Binding-site contacts:
Ligand atom O5 contacts residue LYS15 of chain 1.A at 3.4 Å.
Ligand atom C2 contacts residue LU21 of chain 2.C at 1.3 Å.
Ligand atom C1 contacts residue THR119 of chain 2.A at 3.5 Å.
Ligand atom O1 contacts residue LU21 of chain 2.C at 2.0 Å (h-bond).
Ligand atom O4 contacts residue LU21 of chain 2.C at 0.6 Å.
Ligand atom C8 contacts residue ALA108 of chain 1.A at 3.2 Å (hydrophobic).
Ligand atom C7 contacts residue LU21 of chain 2.C at 0.5 Å.
Ligand atom C3 contacts residue SER117 of chain 2.A at 3.0 Å.
Ligand atom O5 contacts residue LU21 of chain 2.C at 1.2 Å.
Ligand atom C11 contacts residue LU21 of chain 2.C at 0.4 Å.
Ligand atom O6 contacts residue LYS15 of chain 1.A at 3.4 Å.
Ligand atom C14 contacts residue LU21 of chain 2.C at 0.2 Å.
Ligand atom C1 contacts residue LU21 of chain 2.C at 0.5 Å.
Ligand atom O1 contacts residue THR119 of chain 2.A at 3.2 Å (h-bond).
Ligand atom O6 contacts residue LYS15 of chain 2.A at 3.4 Å.
Ligand atom C5 contacts residue LU21 of chain 2.C at 0.4 Å.
Ligand atom C10 contacts residue LU21 of chain 2.C at 0.4 Å.
Ligand atom O3 contacts residue ALA108 of chain 1.A at 3.6 Å.
Ligand atom C15 contacts residue LU21 of chain 2.C at 0.4 Å.
Ligand atom C13 contacts residue LYS15 of chain 1.A at 3.5 Å.
Ligand atom O6 contacts residue LU21 of chain 2.C at 0.1 Å (h-bond).
Ligand atom O2 contacts residue LU21 of chain 2.C at 0.3 Å.
Ligand atom C13 contacts residue LYS15 of chain 2.A at 3.5 Å.
Ligand atom C3 contacts residue LEU110 of chain 1.A at 3.5 Å (hydrophobic).
Ligand atom C14 contacts residue LYS15 of chain 2.A at 3.4 Å.
Ligand atom C4 contacts residue LU21 of chain 2.C at 0.2 Å.
Ligand atom O1 contacts residue THR118 of chain 2.A at 2.9 Å (h-bond).
Ligand atom O1 contacts residue SER117 of chain 2.A at 2.9 Å (h-bond).
Ligand atom C8 contacts residue LU21 of chain 2.C at 0.6 Å.
Ligand atom O3 contacts residue LU21 of chain 2.C at 0.5 Å.
Ligand atom C9 contacts residue LU21 of chain 2.C at 0.5 Å.
Ligand atom C13 contacts residue LU21 of chain 2.C at 0.1 Å.
Ligand atom C15 contacts residue LEU17 of chain 2.A at 3.6 Å (hydrophobic).
Ligand atom C3 contacts residue LU21 of chain 2.C at 0.3 Å.
Ligand atom C6 contacts residue LU21 of chain 2.C at 0.5 Å.
Ligand atom C12 contacts residue LU21 of chain 2.C at 0.2 Å.
Ligand atom O3 contacts residue THR119 of chain 1.A at 3.4 Å.
Ligand atom C2 contacts residue SER117 of chain 2.A at 3.4 Å.
Ligand atom C12 contacts residue LYS15 of chain 1.A at 3.5 Å.
Ligand atom O2 contacts residue SER117 of chain 1.A at 2.9 Å (h-bond).

A protein and the small-molecule ligand that binds it are described below.
Small molecule (SMILES): O=c1cc(-c2ccc(O)c(O)c2)oc2cc(O)cc(O)c12

Sequence of chain 2.A:
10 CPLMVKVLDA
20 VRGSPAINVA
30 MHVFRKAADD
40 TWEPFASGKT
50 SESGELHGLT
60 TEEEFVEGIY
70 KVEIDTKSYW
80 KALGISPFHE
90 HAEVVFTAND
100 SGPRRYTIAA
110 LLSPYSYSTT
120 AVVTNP

Sequence of chain 2.B:
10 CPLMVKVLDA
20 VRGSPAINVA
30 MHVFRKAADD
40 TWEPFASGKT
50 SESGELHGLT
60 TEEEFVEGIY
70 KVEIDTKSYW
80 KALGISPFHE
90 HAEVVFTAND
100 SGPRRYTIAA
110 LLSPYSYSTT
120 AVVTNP

Sequence of chain 1.A:
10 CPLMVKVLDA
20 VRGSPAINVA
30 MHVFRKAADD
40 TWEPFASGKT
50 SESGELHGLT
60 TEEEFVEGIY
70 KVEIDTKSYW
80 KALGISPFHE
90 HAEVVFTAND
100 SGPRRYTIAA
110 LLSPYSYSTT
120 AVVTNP